Binding-site contacts:
Ligand atom CAJ contacts residue LYS289 of chain 1.A at 3.7 Å.
Ligand atom O contacts residue LYS289 of chain 1.A at 3.0 Å (salt-bridge).
Ligand atom CAJ contacts residue GLN72 of chain 1.A at 3.7 Å.
Ligand atom N contacts residue SER287 of chain 1.A at 3.8 Å.
Ligand atom CZ3 contacts residue QRP1 of chain 1.C at 3.8 Å.
Ligand atom CAI contacts residue PHE387 of chain 1.A at 3.8 Å (hydrophobic).
Ligand atom CH2 contacts residue THR241 of chain 1.A at 3.7 Å.
Ligand atom CZ3 contacts residue HEM1 of chain 1.E at 3.7 Å.
Ligand atom CB contacts residue ALA288 of chain 1.A at 3.6 Å (hydrophobic).
Ligand atom CD1 contacts residue ALA284 of chain 1.A at 3.7 Å (hydrophobic).
Ligand atom N contacts residue ALA284 of chain 1.A at 3.9 Å.
Ligand atom CE2 contacts residue ALA284 of chain 1.A at 3.8 Å (hydrophobic).
Ligand atom C contacts residue QRP1 of chain 1.C at 3.6 Å.
Ligand atom CZ2 contacts residue HEM1 of chain 1.E at 3.5 Å.
Ligand atom CD1 contacts residue ALA288 of chain 1.A at 3.9 Å (hydrophobic).
Ligand atom C contacts residue SER287 of chain 1.A at 3.5 Å.
Ligand atom NE1 contacts residue LEU313 of chain 1.A at 3.4 Å.
Ligand atom CZ2 contacts residue PHE388 of chain 1.A at 3.8 Å (hydrophobic).
Ligand atom O contacts residue SER287 of chain 1.A at 3.6 Å.
Ligand atom O contacts residue QRP1 of chain 1.C at 3.5 Å (h-bond).
Ligand atom CE2 contacts residue HEM1 of chain 1.E at 3.6 Å.
Ligand atom CH2 contacts residue HEM1 of chain 1.E at 3.2 Å.
Ligand atom CB contacts residue SER287 of chain 1.A at 3.9 Å.
Ligand atom CH2 contacts residue PHE388 of chain 1.A at 3.6 Å (hydrophobic).
Ligand atom CE3 contacts residue QRP1 of chain 1.C at 3.8 Å.
Ligand atom CZ3 contacts residue PHE388 of chain 1.A at 3.5 Å (hydrophobic).
Ligand atom CZ3 contacts residue THR241 of chain 1.A at 3.7 Å.
Ligand atom OAA contacts residue GLY286 of chain 1.A at 3.0 Å (h-bond).
Ligand atom CAI contacts residue GLN72 of chain 1.A at 3.7 Å.
Ligand atom CAH contacts residue PHE387 of chain 1.A at 3.8 Å (hydrophobic).
Ligand atom OAA contacts residue ALA284 of chain 1.A at 3.7 Å.
Ligand atom NE1 contacts residue ALA284 of chain 1.A at 3.4 Å.
Ligand atom CD1 contacts residue LEU313 of chain 1.A at 3.6 Å (hydrophobic).
Ligand atom OAA contacts residue SER287 of chain 1.A at 3.6 Å.
Ligand atom CD2 contacts residue PHE388 of chain 1.A at 3.9 Å (hydrophobic).
Ligand atom CE3 contacts residue PHE388 of chain 1.A at 3.6 Å (hydrophobic).
Ligand atom CAJ contacts residue GLU73 of chain 1.A at 3.8 Å.
Ligand atom CAN contacts residue SER287 of chain 1.A at 3.9 Å.
Ligand atom CAH contacts residue GLN72 of chain 1.A at 3.8 Å.
Ligand atom CAH contacts residue GLU73 of chain 1.A at 3.5 Å.

The small molecule below binds the protein below.
Small molecule (SMILES): O=C1N[C@@H](Cc2c[nH]c3ccccc23)C(=O)N2CCC[C@@H]12

Sequence of chain 1.A:
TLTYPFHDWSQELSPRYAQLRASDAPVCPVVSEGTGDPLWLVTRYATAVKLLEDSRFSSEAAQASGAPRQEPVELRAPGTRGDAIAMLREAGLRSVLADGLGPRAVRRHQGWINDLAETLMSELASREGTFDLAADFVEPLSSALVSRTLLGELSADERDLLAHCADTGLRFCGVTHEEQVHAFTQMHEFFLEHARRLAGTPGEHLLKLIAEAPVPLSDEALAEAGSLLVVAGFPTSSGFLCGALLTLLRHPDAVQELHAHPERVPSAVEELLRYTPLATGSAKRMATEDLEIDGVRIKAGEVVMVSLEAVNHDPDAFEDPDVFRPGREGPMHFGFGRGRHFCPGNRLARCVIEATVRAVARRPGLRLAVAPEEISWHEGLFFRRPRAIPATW